Binding-site contacts:
Ligand atom C1 contacts residue THR71 of chain 1.B at 4.0 Å.
Ligand atom C5 contacts residue ASN69 of chain 1.B at 3.7 Å.
Ligand atom C5 contacts residue THR71 of chain 1.B at 3.7 Å.
Ligand atom C6 contacts residue ASN74 of chain 1.B at 4.4 Å.
Ligand atom O6 contacts residue ASN69 of chain 1.B at 4.5 Å.
Ligand atom C3 contacts residue ASN69 of chain 1.B at 3.8 Å.
Ligand atom O5 contacts residue THR71 of chain 1.B at 3.4 Å.
Ligand atom C6 contacts residue GLU73 of chain 1.B at 3.8 Å.
Ligand atom O6 contacts residue ASN74 of chain 1.B at 3.0 Å (h-bond).
Ligand atom C1 contacts residue ASN69 of chain 1.B at 1.4 Å.
Ligand atom C4 contacts residue ASN69 of chain 1.B at 4.2 Å.
Ligand atom O5 contacts residue ASN69 of chain 1.B at 2.4 Å (h-bond).
Ligand atom O6 contacts residue GLU73 of chain 1.B at 3.9 Å.
Ligand atom O7 contacts residue ASN69 of chain 1.B at 4.0 Å.
Ligand atom N2 contacts residue ASN69 of chain 1.B at 2.9 Å (h-bond).
Ligand atom C6 contacts residue THR71 of chain 1.B at 3.5 Å.
Ligand atom C2 contacts residue ASN69 of chain 1.B at 2.4 Å.
Ligand atom C8 contacts residue ARG356 of chain 1.B at 3.9 Å.
Ligand atom O5 contacts residue ASN74 of chain 1.B at 3.7 Å.
Ligand atom O6 contacts residue THR71 of chain 1.B at 2.5 Å (h-bond).
Ligand atom C7 contacts residue ASN69 of chain 1.B at 3.6 Å.

A small-molecule ligand and the protein it binds are described below.
Small molecule (SMILES): CC(=O)N[C@H]1[C@H](O[C@H]2[C@H](O)[C@@H](NC(C)=O)CO[C@@H]2CO)O[C@H](CO)[C@@H](O)[C@@H]1O

Sequence of chain 1.B:
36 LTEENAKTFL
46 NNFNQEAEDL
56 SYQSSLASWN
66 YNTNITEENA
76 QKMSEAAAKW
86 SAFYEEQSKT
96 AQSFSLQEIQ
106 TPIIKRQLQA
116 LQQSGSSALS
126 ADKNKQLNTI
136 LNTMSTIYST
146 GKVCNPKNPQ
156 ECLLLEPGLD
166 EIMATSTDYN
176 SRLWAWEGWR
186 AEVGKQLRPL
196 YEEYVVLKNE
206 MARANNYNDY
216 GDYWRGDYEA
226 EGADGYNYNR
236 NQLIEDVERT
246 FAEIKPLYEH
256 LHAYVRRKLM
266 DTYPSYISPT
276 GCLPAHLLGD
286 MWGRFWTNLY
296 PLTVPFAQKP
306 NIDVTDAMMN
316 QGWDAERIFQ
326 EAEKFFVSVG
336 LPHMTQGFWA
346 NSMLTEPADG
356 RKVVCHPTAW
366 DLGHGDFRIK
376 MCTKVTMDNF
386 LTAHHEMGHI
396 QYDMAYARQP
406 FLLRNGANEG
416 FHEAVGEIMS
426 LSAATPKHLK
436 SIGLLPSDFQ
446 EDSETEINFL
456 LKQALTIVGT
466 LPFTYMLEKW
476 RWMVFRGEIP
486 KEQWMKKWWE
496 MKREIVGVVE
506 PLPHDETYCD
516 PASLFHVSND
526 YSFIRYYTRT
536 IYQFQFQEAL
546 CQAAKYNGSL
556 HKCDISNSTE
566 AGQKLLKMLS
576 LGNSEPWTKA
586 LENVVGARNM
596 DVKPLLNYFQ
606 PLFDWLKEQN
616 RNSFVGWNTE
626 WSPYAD